Binding-site contacts:
Ligand atom OXT contacts residue ILE143 of chain 1.A at 3.5 Å.
Ligand atom CD contacts residue SER129 of chain 1.A at 3.8 Å.
Ligand atom CB contacts residue ASP147 of chain 1.C at 3.4 Å.
Ligand atom C contacts residue ILE143 of chain 1.A at 3.9 Å (hydrophobic).
Ligand atom C contacts residue ALA144 of chain 1.A at 3.9 Å (hydrophobic).
Ligand atom CA contacts residue THR148 of chain 1.C at 4.0 Å.
Ligand atom CD contacts residue HIS125 of chain 1.A at 3.2 Å.
Ligand atom OXT contacts residue ALA144 of chain 1.A at 3.0 Å (h-bond).
Ligand atom O contacts residue ASP146 of chain 1.C at 2.9 Å (salt-bridge).
Ligand atom NH2 contacts residue HIS125 of chain 1.A at 3.5 Å (h-bond).
Ligand atom N contacts residue THR148 of chain 1.C at 2.9 Å (h-bond).
Ligand atom OXT contacts residue ASP146 of chain 1.C at 3.6 Å.
Ligand atom OXT contacts residue HIS125 of chain 1.A at 3.7 Å.
Ligand atom O contacts residue GLY145 of chain 1.C at 3.6 Å.
Ligand atom NH1 contacts residue ASP146 of chain 1.C at 3.5 Å (salt-bridge).
Ligand atom CA contacts residue THR142 of chain 1.A at 3.4 Å.
Ligand atom N contacts residue THR142 of chain 1.A at 2.7 Å (h-bond).
Ligand atom CZ contacts residue ASP146 of chain 1.C at 3.8 Å.
Ligand atom CA contacts residue ASP132 of chain 1.A at 3.5 Å.
Ligand atom C contacts residue ASP147 of chain 1.C at 3.8 Å.
Ligand atom NH2 contacts residue GLY122 of chain 1.F at 3.5 Å.
Ligand atom N contacts residue ASP132 of chain 1.A at 2.8 Å (salt-bridge).
Ligand atom NH1 contacts residue ASP146 of chain 1.F at 3.4 Å (salt-bridge).
Ligand atom CZ contacts residue ASP146 of chain 1.F at 3.8 Å.
Ligand atom N contacts residue ASP147 of chain 1.C at 3.2 Å (salt-bridge).
Ligand atom NH2 contacts residue ASP146 of chain 1.C at 4.0 Å.
Ligand atom C contacts residue GLY145 of chain 1.C at 4.0 Å.
Ligand atom CA contacts residue ASP147 of chain 1.C at 3.6 Å.
Ligand atom OXT contacts residue GLY145 of chain 1.C at 3.4 Å.
Ligand atom CB contacts residue ASP132 of chain 1.A at 3.3 Å.
Ligand atom C contacts residue THR142 of chain 1.A at 3.6 Å.
Ligand atom C contacts residue THR148 of chain 1.C at 4.0 Å.
Ligand atom CG contacts residue HIS125 of chain 1.A at 3.2 Å.
Ligand atom C contacts residue ASP146 of chain 1.C at 3.6 Å.
Ligand atom O contacts residue ASP147 of chain 1.C at 3.1 Å (salt-bridge).
Ligand atom NE contacts residue SER129 of chain 1.A at 3.7 Å.
Ligand atom NH1 contacts residue PRO121 of chain 1.F at 3.6 Å.
Ligand atom O contacts residue THR142 of chain 1.A at 4.0 Å.
Ligand atom O contacts residue THR148 of chain 1.C at 3.3 Å (h-bond).
Ligand atom NH2 contacts residue ASP146 of chain 1.F at 2.7 Å (salt-bridge).

This protein binds this small molecule.
Small molecule (SMILES): NC(=[NH2+])NCCC[C@H](N)C(=O)O

Sequence of chain 1.A:
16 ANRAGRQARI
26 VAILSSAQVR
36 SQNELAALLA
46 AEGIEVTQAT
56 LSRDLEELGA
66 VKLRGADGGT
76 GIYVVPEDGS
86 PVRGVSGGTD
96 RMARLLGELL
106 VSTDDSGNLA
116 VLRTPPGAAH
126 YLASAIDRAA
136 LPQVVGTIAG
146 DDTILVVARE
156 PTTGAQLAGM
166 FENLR

Sequence of chain 1.F:
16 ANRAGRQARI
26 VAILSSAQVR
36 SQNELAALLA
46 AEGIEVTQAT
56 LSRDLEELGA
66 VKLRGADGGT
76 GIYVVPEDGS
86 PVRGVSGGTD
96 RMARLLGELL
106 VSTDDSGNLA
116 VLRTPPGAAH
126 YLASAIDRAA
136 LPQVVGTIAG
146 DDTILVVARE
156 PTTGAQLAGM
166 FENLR

Sequence of chain 1.C:
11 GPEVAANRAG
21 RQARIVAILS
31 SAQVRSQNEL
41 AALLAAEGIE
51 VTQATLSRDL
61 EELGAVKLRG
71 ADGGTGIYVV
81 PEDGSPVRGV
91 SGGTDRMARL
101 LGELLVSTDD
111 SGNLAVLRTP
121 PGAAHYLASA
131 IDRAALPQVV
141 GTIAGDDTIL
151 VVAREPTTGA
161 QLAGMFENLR